This protein binds this small molecule.
Small molecule (SMILES): O=C(NCCCN1CCC(c2c(Cl)cccc2Cl)CC1)[C@H]1CCCN1Cc1ccccc1

Binding-site contacts:
Ligand atom CBF contacts residue GLN354 of chain 1.A at 3.6 Å.
Ligand atom NAS contacts residue ASP204 of chain 1.A at 2.6 Å (salt-bridge).
Ligand atom CAA contacts residue ILE201 of chain 1.A at 3.7 Å (hydrophobic).
Ligand atom CAR contacts residue ASP204 of chain 1.A at 3.4 Å.
Ligand atom CAW contacts residue ASP204 of chain 1.A at 3.6 Å.
Ligand atom CBF contacts residue MET208 of chain 1.A at 3.6 Å (hydrophobic).
Ligand atom CAW contacts residue MET208 of chain 1.A at 3.8 Å (hydrophobic).
Ligand atom CG contacts residue TRP190 of chain 1.A at 3.4 Å (hydrophobic).
Ligand atom CBD contacts residue MET208 of chain 1.A at 3.9 Å (hydrophobic).
Ligand atom CBE contacts residue SER297 of chain 1.A at 3.9 Å.
Ligand atom CBB contacts residue ILE293 of chain 1.A at 3.8 Å (hydrophobic).
Ligand atom CAU contacts residue ASP204 of chain 1.A at 3.3 Å.
Ligand atom CBF contacts residue SER297 of chain 1.A at 3.0 Å.
Ligand atom CBA contacts residue GLN354 of chain 1.A at 3.8 Å.
Ligand atom CAQ contacts residue TYR383 of chain 1.A at 3.4 Å (hydrophobic).
Ligand atom CLBC contacts residue ASP204 of chain 1.A at 3.7 Å.
Ligand atom CG contacts residue ASP184 of chain 1.A at 3.6 Å.
Ligand atom CLAY contacts residue VAL353 of chain 1.A at 3.9 Å.
Ligand atom CLAY contacts residue GLN354 of chain 1.A at 3.8 Å.
Ligand atom CAQ contacts residue ASP204 of chain 1.A at 3.2 Å.
Ligand atom CD contacts residue CYS274 of chain 1.A at 3.5 Å (hydrophobic).
Ligand atom CBB contacts residue GLN354 of chain 1.A at 3.1 Å.
Ligand atom NAO contacts residue GLN181 of chain 1.A at 3.2 Å (h-bond).
Ligand atom CAB contacts residue TYR205 of chain 1.A at 3.9 Å (hydrophobic).
Ligand atom CAR contacts residue TYR383 of chain 1.A at 4.0 Å (hydrophobic).
Ligand atom CBF contacts residue ILE293 of chain 1.A at 3.3 Å (hydrophobic).
Ligand atom CLBC contacts residue TYR205 of chain 1.A at 3.2 Å.
Ligand atom CAA contacts residue TYR205 of chain 1.A at 3.4 Å (hydrophobic).
Ligand atom CAP contacts residue GLN181 of chain 1.A at 3.9 Å.
Ligand atom CAV contacts residue ASP204 of chain 1.A at 3.4 Å.
Ligand atom CLAY contacts residue VAL357 of chain 1.A at 3.4 Å.
Ligand atom CBB contacts residue SER297 of chain 1.A at 3.6 Å.
Ligand atom CAC contacts residue ASP204 of chain 1.A at 3.6 Å.
Ligand atom CAP contacts residue TYR383 of chain 1.A at 3.8 Å (hydrophobic).
Ligand atom CBE contacts residue MET208 of chain 1.A at 3.5 Å (hydrophobic).
Ligand atom CD contacts residue TRP190 of chain 1.A at 3.9 Å (hydrophobic).
Ligand atom CAB contacts residue ASP204 of chain 1.A at 3.0 Å.
Ligand atom CAT contacts residue ASP204 of chain 1.A at 3.1 Å.
Ligand atom CBE contacts residue ILE293 of chain 1.A at 3.9 Å (hydrophobic).
Ligand atom CAB contacts residue ILE201 of chain 1.A at 3.9 Å (hydrophobic).

Sequence of chain 1.A:
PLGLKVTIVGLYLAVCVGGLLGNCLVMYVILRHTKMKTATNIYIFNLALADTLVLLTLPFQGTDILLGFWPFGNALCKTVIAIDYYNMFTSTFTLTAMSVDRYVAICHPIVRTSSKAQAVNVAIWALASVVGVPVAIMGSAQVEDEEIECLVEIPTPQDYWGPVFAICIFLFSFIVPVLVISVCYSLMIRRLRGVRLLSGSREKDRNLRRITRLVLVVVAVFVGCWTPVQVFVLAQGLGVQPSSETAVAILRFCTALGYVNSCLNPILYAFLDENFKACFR